Binding-site contacts:
Ligand atom O2 contacts residue GLU694 of chain 1.A at 2.9 Å (salt-bridge).
Ligand atom C5 contacts residue GLY804 of chain 1.A at 3.8 Å.
Ligand atom O4 contacts residue TYR701 of chain 1.A at 3.4 Å (h-bond).
Ligand atom C2 contacts residue PHE750 of chain 1.A at 4.2 Å (hydrophobic).
Ligand atom O1 contacts residue GLU694 of chain 1.A at 2.9 Å (salt-bridge).
Ligand atom O1 contacts residue ILE708 of chain 1.A at 3.6 Å.
Ligand atom O5 contacts residue TRP942 of chain 1.A at 3.4 Å (h-bond).
Ligand atom O3 contacts residue CYS710 of chain 1.A at 4.4 Å.
Ligand atom O3 contacts residue GLY804 of chain 1.A at 3.4 Å.
Ligand atom O5 contacts residue TRP947 of chain 1.A at 3.6 Å.
Ligand atom O1 contacts residue TYR1016 of chain 1.A at 4.3 Å.
Ligand atom C4 contacts residue GLY804 of chain 1.A at 4.1 Å.
Ligand atom O4 contacts residue PHE695 of chain 1.A at 4.2 Å.
Ligand atom O3 contacts residue VAL801 of chain 1.A at 4.1 Å.
Ligand atom C1 contacts residue TYR701 of chain 1.A at 3.5 Å (hydrophobic).
Ligand atom C2 contacts residue CYS710 of chain 1.A at 3.9 Å (hydrophobic).
Ligand atom C1 contacts residue TYR1016 of chain 1.A at 3.6 Å (hydrophobic).
Ligand atom O3 contacts residue PHE750 of chain 1.A at 3.1 Å.
Ligand atom O2 contacts residue CYS710 of chain 1.A at 3.1 Å.
Ligand atom C3 contacts residue PHE750 of chain 1.A at 4.2 Å (hydrophobic).
Ligand atom C3 contacts residue HIS1018 of chain 1.A at 4.3 Å.
Ligand atom O4 contacts residue TYR1016 of chain 1.A at 4.1 Å.
Ligand atom C5 contacts residue TRP947 of chain 1.A at 4.1 Å (hydrophobic).
Ligand atom O4 contacts residue GLU694 of chain 1.A at 4.1 Å.
Ligand atom C2 contacts residue TYR1016 of chain 1.A at 4.4 Å (hydrophobic).
Ligand atom C2 contacts residue ILE708 of chain 1.A at 4.4 Å (hydrophobic).
Ligand atom C3 contacts residue GLY804 of chain 1.A at 3.8 Å.
Ligand atom O5 contacts residue GLY804 of chain 1.A at 3.0 Å (h-bond).
Ligand atom C1 contacts residue PHE695 of chain 1.A at 3.9 Å (hydrophobic).
Ligand atom O2 contacts residue HIS1018 of chain 1.A at 3.0 Å (h-bond).
Ligand atom C1 contacts residue GLU694 of chain 1.A at 2.9 Å.
Ligand atom O1 contacts residue TYR701 of chain 1.A at 2.5 Å (h-bond).
Ligand atom O2 contacts residue TYR1016 of chain 1.A at 4.0 Å.
Ligand atom C3 contacts residue CYS710 of chain 1.A at 4.2 Å (hydrophobic).
Ligand atom C5 contacts residue HIS1018 of chain 1.A at 4.2 Å.
Ligand atom C2 contacts residue GLU694 of chain 1.A at 3.5 Å.
Ligand atom O5 contacts residue CYS940 of chain 1.A at 4.4 Å.
Ligand atom C2 contacts residue HIS1018 of chain 1.A at 4.1 Å.
Ligand atom C5 contacts residue TYR1016 of chain 1.A at 4.0 Å (hydrophobic).
Ligand atom O1 contacts residue PHE695 of chain 1.A at 3.5 Å.

Sequence of chain 1.A:
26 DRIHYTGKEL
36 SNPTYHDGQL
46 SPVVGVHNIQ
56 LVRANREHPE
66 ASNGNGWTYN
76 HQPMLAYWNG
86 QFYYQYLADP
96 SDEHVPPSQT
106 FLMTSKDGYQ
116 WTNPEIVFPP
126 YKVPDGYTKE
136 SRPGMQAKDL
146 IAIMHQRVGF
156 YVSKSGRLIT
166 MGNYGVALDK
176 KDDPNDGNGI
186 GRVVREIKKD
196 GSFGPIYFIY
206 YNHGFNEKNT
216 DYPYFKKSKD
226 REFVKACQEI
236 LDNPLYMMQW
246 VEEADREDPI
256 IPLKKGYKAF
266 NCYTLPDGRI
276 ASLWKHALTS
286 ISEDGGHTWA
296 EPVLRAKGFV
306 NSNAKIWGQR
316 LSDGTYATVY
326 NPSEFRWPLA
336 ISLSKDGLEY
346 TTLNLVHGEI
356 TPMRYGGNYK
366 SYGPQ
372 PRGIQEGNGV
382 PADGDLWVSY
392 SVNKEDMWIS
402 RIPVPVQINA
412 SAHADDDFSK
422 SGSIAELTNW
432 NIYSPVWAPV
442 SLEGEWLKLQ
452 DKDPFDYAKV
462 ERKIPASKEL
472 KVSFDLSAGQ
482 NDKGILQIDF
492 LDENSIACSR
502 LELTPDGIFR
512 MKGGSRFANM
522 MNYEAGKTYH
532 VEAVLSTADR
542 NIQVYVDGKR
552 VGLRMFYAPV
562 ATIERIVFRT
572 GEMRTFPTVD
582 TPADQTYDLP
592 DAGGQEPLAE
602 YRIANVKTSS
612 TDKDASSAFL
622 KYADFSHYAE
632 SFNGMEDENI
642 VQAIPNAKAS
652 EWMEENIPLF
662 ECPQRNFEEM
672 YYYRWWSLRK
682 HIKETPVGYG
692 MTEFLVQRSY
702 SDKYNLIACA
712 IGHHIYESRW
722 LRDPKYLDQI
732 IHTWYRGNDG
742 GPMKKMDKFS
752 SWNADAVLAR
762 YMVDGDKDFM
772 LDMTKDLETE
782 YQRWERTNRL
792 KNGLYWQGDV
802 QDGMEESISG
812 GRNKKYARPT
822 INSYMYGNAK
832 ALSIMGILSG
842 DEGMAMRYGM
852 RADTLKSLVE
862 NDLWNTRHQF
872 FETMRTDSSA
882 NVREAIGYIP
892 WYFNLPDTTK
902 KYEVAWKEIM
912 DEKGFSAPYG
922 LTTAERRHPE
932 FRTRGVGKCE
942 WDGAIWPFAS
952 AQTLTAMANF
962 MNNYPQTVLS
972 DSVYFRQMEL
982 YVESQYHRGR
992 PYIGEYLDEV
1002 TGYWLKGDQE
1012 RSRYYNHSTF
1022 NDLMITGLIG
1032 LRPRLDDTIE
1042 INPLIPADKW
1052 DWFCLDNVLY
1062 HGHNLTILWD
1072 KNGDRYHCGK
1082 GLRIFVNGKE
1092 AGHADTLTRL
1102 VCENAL

This small molecule binds to this protein.
Small molecule (SMILES): OC[C@@H]1O[C@@H](O)[C@H](O)[C@H]1O